Binding-site contacts:
Ligand atom O4 contacts residue VAL28 of chain 1.B at 3.6 Å.
Ligand atom O5 contacts residue LYS10 of chain 1.B at 2.9 Å (salt-bridge).
Ligand atom C5 contacts residue PHE7 of chain 1.B at 3.6 Å (hydrophobic).
Ligand atom C7 contacts residue ARG65 of chain 1.B at 3.5 Å.
Ligand atom O4 contacts residue LYS10 of chain 1.B at 2.7 Å (salt-bridge).
Ligand atom O2 contacts residue PRO8 of chain 1.B at 2.9 Å (h-bond).
Ligand atom C7 contacts residue ASN61 of chain 1.B at 3.1 Å.
Ligand atom C2 contacts residue GLN59 of chain 1.B at 3.6 Å.
Ligand atom C5 contacts residue ASN61 of chain 1.B at 3.7 Å.
Ligand atom C4 contacts residue LYS10 of chain 1.B at 3.6 Å.
Ligand atom C8 contacts residue ARG65 of chain 1.B at 3.5 Å.
Ligand atom O3 contacts residue PRO9 of chain 1.B at 3.6 Å.
Ligand atom C1 contacts residue LYS10 of chain 1.B at 3.4 Å.
Ligand atom C1 contacts residue THR63 of chain 1.B at 3.7 Å.
Ligand atom C2 contacts residue ASP29 of chain 1.B at 3.5 Å.
Ligand atom C2 contacts residue ASN61 of chain 1.B at 2.4 Å.
Ligand atom C8 contacts residue LYS98 of chain 1.B at 3.0 Å.
Ligand atom O5 contacts residue ASN61 of chain 1.B at 2.4 Å (h-bond).
Ligand atom O7 contacts residue VAL28 of chain 1.B at 3.3 Å.
Ligand atom O3 contacts residue LYS10 of chain 1.B at 2.8 Å (salt-bridge).
Ligand atom O3 contacts residue GLU22 of chain 1.B at 2.7 Å (salt-bridge).
Ligand atom O2 contacts residue GLN59 of chain 1.B at 2.9 Å (h-bond).
Ligand atom C2 contacts residue THR24 of chain 1.B at 3.5 Å.
Ligand atom C3 contacts residue THR24 of chain 1.B at 3.7 Å.
Ligand atom C2 contacts residue PRO8 of chain 1.B at 3.4 Å (hydrophobic).
Ligand atom N2 contacts residue ASP29 of chain 1.B at 2.7 Å (salt-bridge).
Ligand atom O6 contacts residue PHE7 of chain 1.B at 3.5 Å.
Ligand atom C6 contacts residue PHE7 of chain 1.B at 3.6 Å (hydrophobic).
Ligand atom C3 contacts residue ASP29 of chain 1.B at 3.4 Å.
Ligand atom N2 contacts residue ASN61 of chain 1.B at 2.9 Å (h-bond).
Ligand atom O2 contacts residue PHE7 of chain 1.B at 3.6 Å (h-bond).
Ligand atom O2 contacts residue GLU22 of chain 1.B at 3.5 Å (salt-bridge).
Ligand atom O4 contacts residue LYS10 of chain 1.B at 3.4 Å (salt-bridge).
Ligand atom O7 contacts residue ASN61 of chain 1.B at 3.0 Å (h-bond).
Ligand atom C1 contacts residue ASN61 of chain 1.B at 1.5 Å.
Ligand atom C6 contacts residue PHE5 of chain 1.B at 3.7 Å (hydrophobic).
Ligand atom O2 contacts residue THR24 of chain 1.B at 2.9 Å (h-bond).
Ligand atom O7 contacts residue ARG65 of chain 1.B at 2.9 Å (salt-bridge).
Ligand atom C2 contacts residue LYS10 of chain 1.B at 3.5 Å.
Ligand atom O3 contacts residue ASN61 of chain 1.B at 3.4 Å (h-bond).

The small molecule below binds the protein below.
Small molecule (SMILES): CC(=O)N[C@H]1[C@H](O[C@H]2[C@H](O)[C@@H](NC(C)=O)CO[C@@H]2CO[C@H]2O[C@@H](C)[C@@H](O)[C@@H](O)[C@@H]2O)O[C@H](CO)[C@@H](O[C@@H]2O[C@H](CO[C@H]3O[C@H](CO)[C@@H](O)[C@H](O)[C@@H]3O[C@@H]3O[C@H](CO)[C@@H](O[C@@H]4O[C@H](CO)[C@H](O)[C@H](O)[C@H]4O)[C@H](O)[C@H]3NC(C)=O)[C@@H](O)[C@H](O[C@H]3O[C@H](CO)[C@@H](O)[C@H](O)[C@@H]3O[C@@H]3O[C@H](CO)[C@@H](O)[C@H](O)[C@H]3NC(C)=O)[C@@H]2O)[C@@H]1O

Sequence of chain 1.B:
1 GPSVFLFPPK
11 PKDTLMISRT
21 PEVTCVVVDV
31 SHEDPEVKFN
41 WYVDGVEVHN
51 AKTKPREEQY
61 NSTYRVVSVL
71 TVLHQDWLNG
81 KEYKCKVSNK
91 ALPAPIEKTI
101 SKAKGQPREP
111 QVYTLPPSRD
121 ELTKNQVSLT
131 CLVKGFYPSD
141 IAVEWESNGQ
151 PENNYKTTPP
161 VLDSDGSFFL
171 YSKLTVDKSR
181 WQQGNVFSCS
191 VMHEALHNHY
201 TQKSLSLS